Binding-site contacts:
Ligand atom C21 contacts residue PHE191 of chain 1.B at 3.2 Å (hydrophobic).
Ligand atom O32 contacts residue ASP241 of chain 1.B at 3.0 Å (salt-bridge).
Ligand atom C10 contacts residue LEU200 of chain 1.B at 3.4 Å (hydrophobic).
Ligand atom O30 contacts residue ZN1 of chain 1.F at 2.1 Å.
Ligand atom C29 contacts residue ZN1 of chain 1.F at 2.8 Å.
Ligand atom C2 contacts residue ARG201 of chain 1.B at 3.5 Å.
Ligand atom C2 contacts residue GLY209 of chain 1.B at 3.2 Å.
Ligand atom C3 contacts residue ILE197 of chain 1.B at 3.4 Å (hydrophobic).
Ligand atom N31 contacts residue HIS264 of chain 1.B at 3.2 Å (h-bond).
Ligand atom N31 contacts residue ZN1 of chain 1.F at 2.9 Å.
Ligand atom C5 contacts residue VAL216 of chain 1.B at 3.4 Å (hydrophobic).
Ligand atom O30 contacts residue THR190 of chain 1.B at 2.7 Å (h-bond).
Ligand atom C29 contacts residue ZN1 of chain 1.G at 2.9 Å.
Ligand atom N31 contacts residue ASP241 of chain 1.B at 3.2 Å (salt-bridge).
Ligand atom O16 contacts residue MET62 of chain 1.B at 3.6 Å.
Ligand atom O28 contacts residue ASP196 of chain 1.B at 2.6 Å (salt-bridge).
Ligand atom C13 contacts residue THR190 of chain 1.B at 3.2 Å.
Ligand atom O30 contacts residue HIS237 of chain 1.B at 3.2 Å (h-bond).
Ligand atom O32 contacts residue HIS264 of chain 1.B at 3.1 Å (h-bond).
Ligand atom C3 contacts residue GLY209 of chain 1.B at 3.4 Å.
Ligand atom C18 contacts residue ZN1 of chain 1.G at 3.3 Å.
Ligand atom O23 contacts residue LYS238 of chain 1.B at 2.7 Å (salt-bridge).
Ligand atom O32 contacts residue GLU77 of chain 1.B at 2.4 Å (salt-bridge).
Ligand atom O32 contacts residue HIS78 of chain 1.B at 3.5 Å (h-bond).
Ligand atom C18 contacts residue THR190 of chain 1.B at 3.4 Å.
Ligand atom O28 contacts residue PHE193 of chain 1.B at 3.6 Å.
Ligand atom N31 contacts residue MET62 of chain 1.B at 3.0 Å (h-bond).
Ligand atom C29 contacts residue THR190 of chain 1.B at 3.5 Å.
Ligand atom N17 contacts residue THR190 of chain 1.B at 2.7 Å (h-bond).
Ligand atom C6 contacts residue SER210 of chain 1.B at 3.5 Å.
Ligand atom O32 contacts residue ZN1 of chain 1.F at 2.4 Å.
Ligand atom N31 contacts residue GLU77 of chain 1.B at 3.4 Å (salt-bridge).
Ligand atom C6 contacts residue VAL216 of chain 1.B at 3.5 Å (hydrophobic).
Ligand atom C25 contacts residue PHE191 of chain 1.B at 3.0 Å (hydrophobic).
Ligand atom N31 contacts residue ZN1 of chain 1.G at 1.9 Å.
Ligand atom C13 contacts residue PHE191 of chain 1.B at 3.2 Å (hydrophobic).
Ligand atom O32 contacts residue ZN1 of chain 1.G at 2.8 Å.
Ligand atom C29 contacts residue ASP241 of chain 1.B at 3.6 Å.
Ligand atom O30 contacts residue HIS78 of chain 1.B at 3.4 Å (h-bond).
Ligand atom C27 contacts residue ASP196 of chain 1.B at 3.3 Å.

Sequence of chain 1.B:
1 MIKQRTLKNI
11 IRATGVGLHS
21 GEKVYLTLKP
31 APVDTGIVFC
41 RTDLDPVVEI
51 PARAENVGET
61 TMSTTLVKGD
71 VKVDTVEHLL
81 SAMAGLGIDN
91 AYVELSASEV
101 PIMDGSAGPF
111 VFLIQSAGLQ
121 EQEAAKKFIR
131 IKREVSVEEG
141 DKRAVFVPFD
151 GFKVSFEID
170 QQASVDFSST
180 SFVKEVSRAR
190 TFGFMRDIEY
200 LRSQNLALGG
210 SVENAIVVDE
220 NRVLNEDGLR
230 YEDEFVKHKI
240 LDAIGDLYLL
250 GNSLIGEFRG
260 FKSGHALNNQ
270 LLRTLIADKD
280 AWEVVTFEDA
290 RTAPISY

This protein binds this small molecule.
Small molecule (SMILES): O=C(CC[C@H](NC(=O)c1ccc(C#Cc2ccccc2)cc1)C(=O)NO)NCCCO